Binding-site contacts:
Ligand atom C10 contacts residue FAD1 of chain 1.G at 3.3 Å.
Ligand atom C16 contacts residue PHE179 of chain 1.A at 3.6 Å (hydrophobic).
Ligand atom C15 contacts residue FAD1 of chain 1.G at 3.7 Å.
Ligand atom C14 contacts residue ASN162 of chain 1.B at 3.8 Å.
Ligand atom C10 contacts residue TRP106 of chain 1.B at 3.5 Å (hydrophobic).
Ligand atom O3 contacts residue GLY69 of chain 1.A at 3.3 Å.
Ligand atom C3 contacts residue PHE127 of chain 1.A at 3.5 Å (hydrophobic).
Ligand atom C11 contacts residue FAD1 of chain 1.G at 3.3 Å.
Ligand atom O2 contacts residue GLY151 of chain 1.B at 3.7 Å.
Ligand atom C16 contacts residue TRP106 of chain 1.B at 3.7 Å (hydrophobic).
Ligand atom N1 contacts residue FAD1 of chain 1.G at 3.7 Å.
Ligand atom C12 contacts residue FAD1 of chain 1.G at 3.4 Å.
Ligand atom C15 contacts residue PHE107 of chain 1.B at 3.3 Å (hydrophobic).
Ligand atom C5 contacts residue FAD1 of chain 1.G at 3.4 Å.
Ligand atom C4 contacts residue PHE127 of chain 1.A at 3.3 Å (hydrophobic).
Ligand atom C28 contacts residue GLN123 of chain 1.A at 3.1 Å.
Ligand atom O1 contacts residue ILE195 of chain 1.B at 3.5 Å.
Ligand atom N3 contacts residue FAD1 of chain 1.G at 3.4 Å (h-bond).
Ligand atom C15 contacts residue PHE179 of chain 1.A at 3.4 Å (hydrophobic).
Ligand atom C6 contacts residue FAD1 of chain 1.G at 3.5 Å.
Ligand atom C12 contacts residue PHE179 of chain 1.A at 3.7 Å (hydrophobic).
Ligand atom C14 contacts residue PHE179 of chain 1.A at 3.5 Å (hydrophobic).
Ligand atom C22 contacts residue MET155 of chain 1.B at 3.6 Å (hydrophobic).
Ligand atom C15 contacts residue GLY175 of chain 1.A at 3.8 Å.
Ligand atom C17 contacts residue FAD1 of chain 1.G at 3.7 Å.
Ligand atom C8 contacts residue FAD1 of chain 1.G at 3.4 Å.
Ligand atom C5 contacts residue PHE127 of chain 1.A at 3.6 Å (hydrophobic).
Ligand atom C16 contacts residue FAD1 of chain 1.G at 3.3 Å.
Ligand atom C7 contacts residue FAD1 of chain 1.G at 3.5 Å.
Ligand atom C11 contacts residue PHE179 of chain 1.A at 3.6 Å (hydrophobic).
Ligand atom C23 contacts residue ILE195 of chain 1.B at 3.7 Å (hydrophobic).
Ligand atom N2 contacts residue FAD1 of chain 1.G at 3.3 Å (h-bond).
Ligand atom C4 contacts residue FAD1 of chain 1.G at 3.4 Å.
Ligand atom C24 contacts residue ILE195 of chain 1.B at 3.1 Å (hydrophobic).
Ligand atom C2 contacts residue FAD1 of chain 1.G at 3.4 Å.
Ligand atom C3 contacts residue FAD1 of chain 1.G at 3.4 Å.
Ligand atom C14 contacts residue FAD1 of chain 1.G at 3.6 Å.
Ligand atom C28 contacts residue GLY69 of chain 1.A at 3.4 Å.
Ligand atom O2 contacts residue MET155 of chain 1.B at 3.7 Å.
Ligand atom C16 contacts residue GLY175 of chain 1.A at 3.4 Å.

Sequence of chain 1.A:
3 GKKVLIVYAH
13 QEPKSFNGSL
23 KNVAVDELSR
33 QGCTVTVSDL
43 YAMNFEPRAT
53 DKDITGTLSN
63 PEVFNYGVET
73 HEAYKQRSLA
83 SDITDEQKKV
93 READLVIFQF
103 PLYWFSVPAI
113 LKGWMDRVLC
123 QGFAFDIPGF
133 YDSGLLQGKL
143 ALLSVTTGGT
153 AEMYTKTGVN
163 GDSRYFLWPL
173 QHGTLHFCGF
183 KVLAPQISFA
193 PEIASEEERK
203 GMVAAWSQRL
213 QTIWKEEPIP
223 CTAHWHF

Sequence of chain 1.B:
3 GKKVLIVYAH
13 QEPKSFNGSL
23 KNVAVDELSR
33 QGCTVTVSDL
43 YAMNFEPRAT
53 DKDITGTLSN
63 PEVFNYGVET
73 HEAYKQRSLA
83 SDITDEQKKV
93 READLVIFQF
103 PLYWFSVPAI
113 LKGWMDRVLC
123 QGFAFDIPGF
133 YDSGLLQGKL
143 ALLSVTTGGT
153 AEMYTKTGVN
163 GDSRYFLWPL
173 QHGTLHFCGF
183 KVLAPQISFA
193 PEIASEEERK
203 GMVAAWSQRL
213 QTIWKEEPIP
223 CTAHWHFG

The small molecule below binds the protein below.
Small molecule (SMILES): COc1ccc2c([nH]1)c(CCNC(=O)c1ccco1)c1c3ncccc3cn21